Binding-site contacts:
Ligand atom CA contacts residue SER28 of chain 1.A at 3.9 Å.
Ligand atom OXT contacts residue ASN91 of chain 1.A at 3.9 Å.
Ligand atom N contacts residue CYS90 of chain 1.A at 3.3 Å (h-bond).
Ligand atom OE1 contacts residue VAL57 of chain 1.A at 3.9 Å.
Ligand atom CD contacts residue SER28 of chain 1.A at 3.6 Å.
Ligand atom CB contacts residue THR202 of chain 1.A at 3.6 Å.
Ligand atom O contacts residue CYS201 of chain 1.A at 3.7 Å.
Ligand atom OXT contacts residue THR92 of chain 1.A at 2.8 Å (h-bond).
Ligand atom CD contacts residue GLY60 of chain 1.A at 3.7 Å.
Ligand atom CD contacts residue TYR59 of chain 1.A at 3.3 Å (hydrophobic).
Ligand atom CB contacts residue HIS203 of chain 1.A at 3.7 Å.
Ligand atom CA contacts residue THR202 of chain 1.A at 3.5 Å.
Ligand atom N contacts residue THR202 of chain 1.A at 2.9 Å (h-bond).
Ligand atom OE1 contacts residue PRO58 of chain 1.A at 3.3 Å.
Ligand atom O contacts residue CYS90 of chain 1.A at 3.8 Å.
Ligand atom OE1 contacts residue SER28 of chain 1.A at 2.7 Å (h-bond).
Ligand atom OXT contacts residue THR136 of chain 1.A at 3.4 Å.
Ligand atom OE2 contacts residue PRO58 of chain 1.A at 3.4 Å.
Ligand atom CB contacts residue CYS201 of chain 1.A at 3.6 Å (hydrophobic).
Ligand atom N contacts residue ASP27 of chain 1.A at 3.0 Å (salt-bridge).
Ligand atom N contacts residue SER28 of chain 1.A at 3.1 Å (h-bond).
Ligand atom OE2 contacts residue TYR59 of chain 1.A at 3.3 Å (h-bond).
Ligand atom C contacts residue ASN91 of chain 1.A at 3.7 Å.
Ligand atom CG contacts residue HIS203 of chain 1.A at 3.7 Å.
Ligand atom CG contacts residue SER28 of chain 1.A at 3.7 Å.
Ligand atom CD contacts residue PRO58 of chain 1.A at 3.6 Å (hydrophobic).
Ligand atom C contacts residue CYS201 of chain 1.A at 3.8 Å (hydrophobic).
Ligand atom CG contacts residue VAL166 of chain 1.A at 4.0 Å (hydrophobic).
Ligand atom OE2 contacts residue GLY60 of chain 1.A at 2.8 Å (h-bond).
Ligand atom C contacts residue CYS90 of chain 1.A at 3.6 Å (hydrophobic).
Ligand atom OE1 contacts residue TYR59 of chain 1.A at 2.6 Å (h-bond).
Ligand atom CA contacts residue CYS90 of chain 1.A at 3.5 Å (hydrophobic).
Ligand atom C contacts residue THR92 of chain 1.A at 3.7 Å.
Ligand atom OE1 contacts residue GLY60 of chain 1.A at 3.8 Å.
Ligand atom O contacts residue ASN91 of chain 1.A at 3.0 Å (h-bond).
Ligand atom OXT contacts residue CYS201 of chain 1.A at 3.8 Å.
Ligand atom OE2 contacts residue THR136 of chain 1.A at 3.7 Å.
Ligand atom O contacts residue THR92 of chain 1.A at 3.9 Å.
Ligand atom O contacts residue THR202 of chain 1.A at 3.0 Å (h-bond).
Ligand atom C contacts residue THR202 of chain 1.A at 3.6 Å.

Sequence of chain 1.A:
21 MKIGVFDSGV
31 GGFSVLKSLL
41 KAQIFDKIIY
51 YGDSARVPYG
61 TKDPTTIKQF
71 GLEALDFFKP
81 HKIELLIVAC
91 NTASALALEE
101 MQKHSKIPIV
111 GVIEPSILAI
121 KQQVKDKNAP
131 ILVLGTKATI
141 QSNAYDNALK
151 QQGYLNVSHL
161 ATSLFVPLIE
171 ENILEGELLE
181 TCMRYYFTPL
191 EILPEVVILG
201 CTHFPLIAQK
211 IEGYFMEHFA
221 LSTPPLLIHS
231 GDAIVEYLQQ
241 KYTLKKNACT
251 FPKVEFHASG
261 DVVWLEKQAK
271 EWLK

A small-molecule ligand and the protein it binds are described below.
Small molecule (SMILES): N[C@H](CCC(=O)O)C(=O)O